Sequence of chain 48.E:
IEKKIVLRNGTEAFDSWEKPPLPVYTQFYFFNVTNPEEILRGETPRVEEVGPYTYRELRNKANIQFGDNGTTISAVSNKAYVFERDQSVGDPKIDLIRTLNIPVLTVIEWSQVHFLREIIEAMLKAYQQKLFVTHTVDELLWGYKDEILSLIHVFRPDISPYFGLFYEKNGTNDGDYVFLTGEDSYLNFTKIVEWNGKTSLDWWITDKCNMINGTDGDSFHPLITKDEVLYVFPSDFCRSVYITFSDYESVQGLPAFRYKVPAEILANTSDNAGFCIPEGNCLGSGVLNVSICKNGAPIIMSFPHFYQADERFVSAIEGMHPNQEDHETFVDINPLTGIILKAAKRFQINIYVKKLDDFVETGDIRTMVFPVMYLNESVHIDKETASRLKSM

Binding-site contacts:
Ligand atom C4 contacts residue ASN21 of chain 48.E at 3.8 Å.
Ligand atom C6 contacts residue ASN21 of chain 48.E at 3.3 Å.
Ligand atom C1 contacts residue ASN21 of chain 48.E at 1.4 Å.
Ligand atom O5 contacts residue ASN21 of chain 48.E at 2.5 Å (h-bond).
Ligand atom N2 contacts residue ASN21 of chain 48.E at 3.3 Å (h-bond).
Ligand atom C7 contacts residue ASN21 of chain 48.E at 4.0 Å.
Ligand atom C2 contacts residue ASN21 of chain 48.E at 2.5 Å.
Ligand atom C3 contacts residue ASN21 of chain 48.E at 3.7 Å.
Ligand atom O7 contacts residue ASN21 of chain 48.E at 4.0 Å.
Ligand atom C5 contacts residue ASN21 of chain 48.E at 3.3 Å.
Ligand atom O6 contacts residue ASN21 of chain 48.E at 4.3 Å.

A protein and the small-molecule ligand that binds it are described below.
Small molecule (SMILES): CC(=O)N[C@@H]1[C@@H](O)[C@H](O)[C@@H](CO)O[C@H]1O